Sequence of chain 1.A:
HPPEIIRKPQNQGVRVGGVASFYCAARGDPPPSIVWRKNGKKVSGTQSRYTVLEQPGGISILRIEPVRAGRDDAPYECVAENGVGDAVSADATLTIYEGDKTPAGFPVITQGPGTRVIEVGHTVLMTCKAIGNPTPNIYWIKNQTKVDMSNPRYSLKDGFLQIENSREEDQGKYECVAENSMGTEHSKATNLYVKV

Binding-site contacts:
Ligand atom O contacts residue ARG72 of chain 1.A at 3.8 Å.
Ligand atom C contacts residue ARG75 of chain 1.A at 4.4 Å.
Ligand atom C contacts residue ARG72 of chain 1.A at 4.1 Å.
Ligand atom N contacts residue ARG72 of chain 1.A at 4.5 Å.
Ligand atom N contacts residue ARG53 of chain 1.A at 3.2 Å (salt-bridge).
Ligand atom CA contacts residue ARG53 of chain 1.A at 3.6 Å.
Ligand atom CA contacts residue SER52 of chain 1.A at 4.1 Å.
Ligand atom CA contacts residue ARG72 of chain 1.A at 3.5 Å.
Ligand atom N contacts residue SER52 of chain 1.A at 2.9 Å (h-bond).
Ligand atom OXT contacts residue SER52 of chain 1.A at 4.1 Å.
Ligand atom OXT contacts residue ARG53 of chain 1.A at 3.1 Å (salt-bridge).
Ligand atom O contacts residue ARG53 of chain 1.A at 3.8 Å.
Ligand atom C contacts residue ARG53 of chain 1.A at 3.3 Å.
Ligand atom O contacts residue ARG75 of chain 1.A at 3.3 Å.

A protein and the small-molecule ligand that binds it are described below.
Small molecule (SMILES): NCC(=O)O